This protein binds this small molecule.
Small molecule (SMILES): CC(=O)N[C@H]1[C@H](O[C@H]2[C@H](O)[C@@H](NC(C)=O)CO[C@@H]2CO)O[C@H](CO)[C@@H](O)[C@@H]1O

Sequence of chain 1.A:
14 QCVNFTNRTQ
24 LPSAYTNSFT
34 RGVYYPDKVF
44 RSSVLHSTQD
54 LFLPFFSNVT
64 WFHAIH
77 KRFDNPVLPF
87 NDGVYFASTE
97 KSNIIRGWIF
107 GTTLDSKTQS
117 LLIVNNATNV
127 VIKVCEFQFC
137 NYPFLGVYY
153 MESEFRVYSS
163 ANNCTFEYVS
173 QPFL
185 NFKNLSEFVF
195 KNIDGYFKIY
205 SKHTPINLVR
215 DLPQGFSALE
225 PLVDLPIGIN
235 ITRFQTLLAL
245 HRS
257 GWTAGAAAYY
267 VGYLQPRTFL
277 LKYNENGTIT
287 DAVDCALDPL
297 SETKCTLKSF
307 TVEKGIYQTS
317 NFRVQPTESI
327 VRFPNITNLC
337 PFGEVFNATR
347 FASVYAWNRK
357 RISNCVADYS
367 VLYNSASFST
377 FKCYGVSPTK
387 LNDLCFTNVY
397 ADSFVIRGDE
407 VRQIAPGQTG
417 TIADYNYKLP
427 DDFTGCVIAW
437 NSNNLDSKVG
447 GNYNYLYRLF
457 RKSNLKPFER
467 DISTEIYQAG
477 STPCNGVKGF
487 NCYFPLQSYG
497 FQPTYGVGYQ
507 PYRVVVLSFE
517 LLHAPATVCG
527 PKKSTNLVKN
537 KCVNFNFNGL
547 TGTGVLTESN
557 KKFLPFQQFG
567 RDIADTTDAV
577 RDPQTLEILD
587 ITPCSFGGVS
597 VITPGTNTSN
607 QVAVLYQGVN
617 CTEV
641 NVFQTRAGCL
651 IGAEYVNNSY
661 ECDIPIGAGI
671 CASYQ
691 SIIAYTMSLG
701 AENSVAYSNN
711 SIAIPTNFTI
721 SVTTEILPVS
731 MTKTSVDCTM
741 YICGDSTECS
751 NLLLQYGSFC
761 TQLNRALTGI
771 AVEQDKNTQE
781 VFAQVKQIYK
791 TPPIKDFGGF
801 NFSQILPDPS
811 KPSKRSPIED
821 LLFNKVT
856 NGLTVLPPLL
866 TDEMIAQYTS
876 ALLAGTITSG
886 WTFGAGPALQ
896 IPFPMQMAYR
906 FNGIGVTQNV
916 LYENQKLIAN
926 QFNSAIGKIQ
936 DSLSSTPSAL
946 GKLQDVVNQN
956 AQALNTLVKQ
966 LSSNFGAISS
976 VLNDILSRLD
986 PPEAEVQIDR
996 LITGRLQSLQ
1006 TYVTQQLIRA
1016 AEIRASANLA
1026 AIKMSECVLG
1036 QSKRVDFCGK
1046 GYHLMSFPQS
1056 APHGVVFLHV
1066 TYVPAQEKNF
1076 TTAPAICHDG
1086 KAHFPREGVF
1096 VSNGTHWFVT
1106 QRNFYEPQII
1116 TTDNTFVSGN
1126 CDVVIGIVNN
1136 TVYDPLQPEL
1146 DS

Sequence of chain 1.B:
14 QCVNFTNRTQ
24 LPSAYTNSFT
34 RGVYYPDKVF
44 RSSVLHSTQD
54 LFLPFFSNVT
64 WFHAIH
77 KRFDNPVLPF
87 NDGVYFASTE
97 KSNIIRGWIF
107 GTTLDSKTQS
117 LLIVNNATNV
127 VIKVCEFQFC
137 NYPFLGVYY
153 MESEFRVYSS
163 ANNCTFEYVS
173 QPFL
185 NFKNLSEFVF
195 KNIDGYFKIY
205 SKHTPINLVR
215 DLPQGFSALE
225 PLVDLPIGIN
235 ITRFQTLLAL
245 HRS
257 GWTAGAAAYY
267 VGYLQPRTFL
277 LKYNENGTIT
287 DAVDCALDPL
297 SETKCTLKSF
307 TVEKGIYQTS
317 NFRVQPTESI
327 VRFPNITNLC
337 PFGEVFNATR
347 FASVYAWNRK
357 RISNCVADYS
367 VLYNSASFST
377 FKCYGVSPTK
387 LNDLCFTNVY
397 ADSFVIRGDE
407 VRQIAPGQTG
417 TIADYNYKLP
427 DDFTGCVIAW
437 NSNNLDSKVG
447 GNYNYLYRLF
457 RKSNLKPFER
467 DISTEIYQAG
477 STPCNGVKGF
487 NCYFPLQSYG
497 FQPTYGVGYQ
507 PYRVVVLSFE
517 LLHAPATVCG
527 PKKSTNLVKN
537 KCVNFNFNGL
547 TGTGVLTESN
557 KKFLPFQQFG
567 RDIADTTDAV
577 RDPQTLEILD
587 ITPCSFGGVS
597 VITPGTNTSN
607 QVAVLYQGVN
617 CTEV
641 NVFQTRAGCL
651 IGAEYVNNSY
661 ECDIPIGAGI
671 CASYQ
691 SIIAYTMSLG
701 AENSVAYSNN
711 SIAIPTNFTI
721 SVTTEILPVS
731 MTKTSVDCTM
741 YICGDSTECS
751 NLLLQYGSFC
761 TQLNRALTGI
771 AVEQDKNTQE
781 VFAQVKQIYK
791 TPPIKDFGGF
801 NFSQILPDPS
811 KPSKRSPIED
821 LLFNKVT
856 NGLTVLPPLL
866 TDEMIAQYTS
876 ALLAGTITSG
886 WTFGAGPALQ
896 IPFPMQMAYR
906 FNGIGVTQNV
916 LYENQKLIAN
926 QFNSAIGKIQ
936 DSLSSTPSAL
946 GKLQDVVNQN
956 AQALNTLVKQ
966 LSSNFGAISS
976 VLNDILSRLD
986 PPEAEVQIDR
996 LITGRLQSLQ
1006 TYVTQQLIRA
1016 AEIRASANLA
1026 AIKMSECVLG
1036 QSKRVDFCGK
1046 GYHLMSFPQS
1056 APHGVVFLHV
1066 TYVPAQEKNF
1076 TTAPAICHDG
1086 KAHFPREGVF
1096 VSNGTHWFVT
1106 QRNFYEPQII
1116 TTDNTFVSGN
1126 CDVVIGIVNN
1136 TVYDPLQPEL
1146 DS

Binding-site contacts:
Ligand atom C8 contacts residue ALA706 of chain 1.A at 4.4 Å (hydrophobic).
Ligand atom C8 contacts residue ASN1074 of chain 1.A at 4.0 Å.
Ligand atom C1 contacts residue GLN895 of chain 1.B at 4.1 Å.
Ligand atom C1 contacts residue ASN1074 of chain 1.A at 1.4 Å.
Ligand atom C7 contacts residue ALA706 of chain 1.A at 4.1 Å (hydrophobic).
Ligand atom N2 contacts residue ASN1074 of chain 1.A at 2.9 Å (h-bond).
Ligand atom C6 contacts residue ALA706 of chain 1.A at 4.3 Å (hydrophobic).
Ligand atom O7 contacts residue ALA706 of chain 1.A at 3.8 Å.
Ligand atom C8 contacts residue GLU1072 of chain 1.A at 3.3 Å.
Ligand atom C5 contacts residue ALA706 of chain 1.A at 3.7 Å (hydrophobic).
Ligand atom O7 contacts residue ASN1074 of chain 1.A at 3.4 Å (h-bond).
Ligand atom C4 contacts residue ASN1074 of chain 1.A at 4.2 Å.
Ligand atom O7 contacts residue SER704 of chain 1.A at 4.5 Å.
Ligand atom C2 contacts residue ASN1074 of chain 1.A at 2.5 Å.
Ligand atom C5 contacts residue ASN1074 of chain 1.A at 3.6 Å.
Ligand atom O4 contacts residue ALA706 of chain 1.A at 3.9 Å.
Ligand atom C4 contacts residue ALA706 of chain 1.A at 4.3 Å (hydrophobic).
Ligand atom C3 contacts residue ASN1074 of chain 1.A at 3.8 Å.
Ligand atom O5 contacts residue ASN1074 of chain 1.A at 2.3 Å (h-bond).
Ligand atom C8 contacts residue LYS1073 of chain 1.A at 4.0 Å.
Ligand atom C7 contacts residue ASN1074 of chain 1.A at 3.4 Å.